Sequence of chain 1.D:
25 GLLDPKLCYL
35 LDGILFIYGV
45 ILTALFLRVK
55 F

Binding-site contacts:
Ligand atom CAS contacts residue GLY117 of chain 1.G at 4.2 Å.
Ligand atom CAN contacts residue LEU286 of chain 1.B at 4.4 Å (hydrophobic).
Ligand atom CAN contacts residue GLY37 of chain 1.D at 3.9 Å.
Ligand atom CAT contacts residue ALA113 of chain 1.G at 4.3 Å (hydrophobic).
Ligand atom CAR contacts residue LYS30 of chain 1.D at 4.4 Å.
Ligand atom CBF contacts residue LEU282 of chain 1.B at 4.4 Å (hydrophobic).
Ligand atom CAT contacts residue GLY117 of chain 1.G at 4.1 Å.
Ligand atom CAP contacts residue LEU282 of chain 1.B at 4.4 Å (hydrophobic).
Ligand atom CAD contacts residue LYS30 of chain 1.D at 3.5 Å.
Ligand atom CBC contacts residue SER278 of chain 1.B at 3.6 Å.
Ligand atom CAK contacts residue LEU282 of chain 1.B at 3.6 Å (hydrophobic).
Ligand atom OAG contacts residue LYS30 of chain 1.D at 3.4 Å.
Ligand atom CAI contacts residue SER278 of chain 1.B at 4.1 Å.
Ligand atom CAU contacts residue LEU34 of chain 1.D at 4.2 Å (hydrophobic).
Ligand atom CBB contacts residue GLY37 of chain 1.D at 4.2 Å.
Ligand atom CAU contacts residue GLY117 of chain 1.G at 4.4 Å.
Ligand atom CBG contacts residue LEU282 of chain 1.B at 3.5 Å (hydrophobic).
Ligand atom CAS contacts residue LEU34 of chain 1.D at 4.0 Å (hydrophobic).
Ligand atom CBA contacts residue LEU286 of chain 1.B at 4.4 Å (hydrophobic).
Ligand atom CAE contacts residue LEU34 of chain 1.D at 3.7 Å (hydrophobic).
Ligand atom CAA contacts residue ILE41 of chain 1.D at 3.6 Å (hydrophobic).
Ligand atom CAO contacts residue PHE120 of chain 1.G at 4.3 Å (hydrophobic).
Ligand atom CAJ contacts residue LEU286 of chain 1.B at 3.9 Å (hydrophobic).
Ligand atom CAR contacts residue ALA113 of chain 1.G at 4.2 Å (hydrophobic).
Ligand atom CAI contacts residue ALA279 of chain 1.B at 4.1 Å (hydrophobic).
Ligand atom CAQ contacts residue LEU282 of chain 1.B at 4.0 Å (hydrophobic).
Ligand atom CAC contacts residue PHE120 of chain 1.G at 3.5 Å (hydrophobic).
Ligand atom CBD contacts residue LEU282 of chain 1.B at 4.0 Å (hydrophobic).
Ligand atom CAZ contacts residue SER278 of chain 1.B at 4.1 Å.
Ligand atom CAB contacts residue LEU286 of chain 1.B at 3.5 Å (hydrophobic).
Ligand atom CAV contacts residue SER278 of chain 1.B at 3.1 Å.
Ligand atom CBA contacts residue PHE40 of chain 1.D at 3.8 Å (hydrophobic).
Ligand atom CAB contacts residue PHE40 of chain 1.D at 3.4 Å (hydrophobic).
Ligand atom CAE contacts residue TYR33 of chain 1.D at 3.4 Å (hydrophobic).
Ligand atom CAO contacts residue ALA121 of chain 1.G at 4.3 Å (hydrophobic).
Ligand atom CBA contacts residue ILE41 of chain 1.D at 4.0 Å (hydrophobic).
Ligand atom OAW contacts residue SER278 of chain 1.B at 3.5 Å (h-bond).
Ligand atom CAA contacts residue VAL124 of chain 1.G at 4.0 Å (hydrophobic).
Ligand atom CAK contacts residue ALA279 of chain 1.B at 4.4 Å (hydrophobic).
Ligand atom CAY contacts residue LYS30 of chain 1.D at 4.2 Å.

Sequence of chain 1.B:
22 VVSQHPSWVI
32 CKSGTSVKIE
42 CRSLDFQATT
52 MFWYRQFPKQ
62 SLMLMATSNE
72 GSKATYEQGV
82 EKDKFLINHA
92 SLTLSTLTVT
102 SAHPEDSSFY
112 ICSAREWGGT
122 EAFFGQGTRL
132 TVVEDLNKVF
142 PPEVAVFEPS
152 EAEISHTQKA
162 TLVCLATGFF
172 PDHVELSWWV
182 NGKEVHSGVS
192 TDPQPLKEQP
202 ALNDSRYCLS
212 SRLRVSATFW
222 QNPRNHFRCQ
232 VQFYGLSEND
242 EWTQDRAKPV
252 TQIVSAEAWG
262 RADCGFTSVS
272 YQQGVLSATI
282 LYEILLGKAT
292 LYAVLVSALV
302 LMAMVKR

Sequence of chain 1.G:
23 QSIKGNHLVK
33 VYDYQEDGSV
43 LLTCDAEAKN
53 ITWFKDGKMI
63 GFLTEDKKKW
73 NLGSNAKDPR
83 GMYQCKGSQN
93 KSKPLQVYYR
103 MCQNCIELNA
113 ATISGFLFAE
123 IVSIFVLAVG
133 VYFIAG

A small-molecule ligand and the protein it binds are described below.
Small molecule (SMILES): CC(C)CCC[C@@H](C)[C@H]1CC[C@H]2[C@@H]3CC=C4C[C@@H](OC(=O)CCC(=O)O)CC[C@]4(C)[C@H]3CC[C@]12C